Binding-site contacts:
Ligand atom N7 contacts residue LYS34 of chain 1.A at 2.9 Å (salt-bridge).
Ligand atom C14 contacts residue LEU84 of chain 1.A at 3.6 Å (hydrophobic).
Ligand atom N15 contacts residue LEU84 of chain 1.A at 2.7 Å (h-bond).
Ligand atom C5 contacts residue LYS34 of chain 1.A at 3.7 Å.
Ligand atom C18 contacts residue ILE11 of chain 1.A at 3.5 Å (hydrophobic).
Ligand atom N7 contacts residue VAL19 of chain 1.A at 3.8 Å.
Ligand atom C6 contacts residue VAL19 of chain 1.A at 3.6 Å (hydrophobic).
Ligand atom C12 contacts residue ALA32 of chain 1.A at 3.6 Å (hydrophobic).
Ligand atom C21 contacts residue LEU84 of chain 1.A at 3.2 Å (hydrophobic).
Ligand atom N25 contacts residue LYS90 of chain 1.A at 3.4 Å (salt-bridge).
Ligand atom C24 contacts residue LYS90 of chain 1.A at 3.5 Å.
Ligand atom C11 contacts residue LEU135 of chain 1.A at 3.5 Å (hydrophobic).
Ligand atom C14 contacts residue ILE11 of chain 1.A at 3.8 Å (hydrophobic).
Ligand atom N13 contacts residue LEU135 of chain 1.A at 3.5 Å.
Ligand atom C10 contacts residue ALA32 of chain 1.A at 3.8 Å (hydrophobic).
Ligand atom C28 contacts residue LYS90 of chain 1.A at 3.4 Å.
Ligand atom N13 contacts residue GLU82 of chain 1.A at 3.8 Å.
Ligand atom N15 contacts residue ILE11 of chain 1.A at 3.6 Å.
Ligand atom N32 contacts residue LEU135 of chain 1.A at 3.6 Å.
Ligand atom C11 contacts residue ALA32 of chain 1.A at 3.6 Å (hydrophobic).
Ligand atom C1 contacts residue GLN132 of chain 1.A at 3.3 Å.
Ligand atom C17 contacts residue LEU135 of chain 1.A at 3.6 Å (hydrophobic).
Ligand atom C5 contacts residue VAL19 of chain 1.A at 3.5 Å (hydrophobic).
Ligand atom C16 contacts residue ILE11 of chain 1.A at 3.6 Å (hydrophobic).
Ligand atom C10 contacts residue LEU135 of chain 1.A at 3.6 Å (hydrophobic).
Ligand atom C12 contacts residue GLU82 of chain 1.A at 3.0 Å.
Ligand atom C14 contacts residue LEU135 of chain 1.A at 3.5 Å (hydrophobic).
Ligand atom C6 contacts residue LYS34 of chain 1.A at 3.7 Å.
Ligand atom N15 contacts residue PHE83 of chain 1.A at 3.7 Å.
Ligand atom C16 contacts residue LEU84 of chain 1.A at 3.4 Å (hydrophobic).
Ligand atom C30 contacts residue LYS90 of chain 1.A at 3.4 Å.
Ligand atom C12 contacts residue LEU135 of chain 1.A at 3.5 Å (hydrophobic).
Ligand atom N32 contacts residue ILE11 of chain 1.A at 3.7 Å.
Ligand atom C12 contacts residue LEU84 of chain 1.A at 3.6 Å (hydrophobic).
Ligand atom C6 contacts residue ASP146 of chain 1.A at 3.6 Å.
Ligand atom C21 contacts residue HIS85 of chain 1.A at 3.8 Å.
Ligand atom C11 contacts residue GLU82 of chain 1.A at 3.8 Å.
Ligand atom C23 contacts residue ILE11 of chain 1.A at 3.3 Å (hydrophobic).
Ligand atom N13 contacts residue LEU84 of chain 1.A at 3.1 Å (h-bond).
Ligand atom C20 contacts residue HIS85 of chain 1.A at 3.7 Å.

A small-molecule ligand and the protein it binds are described below.
Small molecule (SMILES): Cc1ncc(-c2ccnc(Nc3ccc(N4CCN(C(=O)CO)CC4)cc3)n2)n1C(C)C

Sequence of chain 1.A:
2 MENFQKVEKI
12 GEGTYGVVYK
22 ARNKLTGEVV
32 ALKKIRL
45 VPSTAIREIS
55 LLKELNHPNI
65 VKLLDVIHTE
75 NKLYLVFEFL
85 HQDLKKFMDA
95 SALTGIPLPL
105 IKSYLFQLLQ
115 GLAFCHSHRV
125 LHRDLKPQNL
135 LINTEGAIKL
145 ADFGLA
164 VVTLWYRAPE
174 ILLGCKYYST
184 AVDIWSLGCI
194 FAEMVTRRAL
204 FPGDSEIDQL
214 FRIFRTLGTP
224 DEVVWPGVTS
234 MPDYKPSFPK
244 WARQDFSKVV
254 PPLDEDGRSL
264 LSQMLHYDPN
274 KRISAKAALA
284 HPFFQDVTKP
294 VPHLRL